Sequence of chain 1.M:
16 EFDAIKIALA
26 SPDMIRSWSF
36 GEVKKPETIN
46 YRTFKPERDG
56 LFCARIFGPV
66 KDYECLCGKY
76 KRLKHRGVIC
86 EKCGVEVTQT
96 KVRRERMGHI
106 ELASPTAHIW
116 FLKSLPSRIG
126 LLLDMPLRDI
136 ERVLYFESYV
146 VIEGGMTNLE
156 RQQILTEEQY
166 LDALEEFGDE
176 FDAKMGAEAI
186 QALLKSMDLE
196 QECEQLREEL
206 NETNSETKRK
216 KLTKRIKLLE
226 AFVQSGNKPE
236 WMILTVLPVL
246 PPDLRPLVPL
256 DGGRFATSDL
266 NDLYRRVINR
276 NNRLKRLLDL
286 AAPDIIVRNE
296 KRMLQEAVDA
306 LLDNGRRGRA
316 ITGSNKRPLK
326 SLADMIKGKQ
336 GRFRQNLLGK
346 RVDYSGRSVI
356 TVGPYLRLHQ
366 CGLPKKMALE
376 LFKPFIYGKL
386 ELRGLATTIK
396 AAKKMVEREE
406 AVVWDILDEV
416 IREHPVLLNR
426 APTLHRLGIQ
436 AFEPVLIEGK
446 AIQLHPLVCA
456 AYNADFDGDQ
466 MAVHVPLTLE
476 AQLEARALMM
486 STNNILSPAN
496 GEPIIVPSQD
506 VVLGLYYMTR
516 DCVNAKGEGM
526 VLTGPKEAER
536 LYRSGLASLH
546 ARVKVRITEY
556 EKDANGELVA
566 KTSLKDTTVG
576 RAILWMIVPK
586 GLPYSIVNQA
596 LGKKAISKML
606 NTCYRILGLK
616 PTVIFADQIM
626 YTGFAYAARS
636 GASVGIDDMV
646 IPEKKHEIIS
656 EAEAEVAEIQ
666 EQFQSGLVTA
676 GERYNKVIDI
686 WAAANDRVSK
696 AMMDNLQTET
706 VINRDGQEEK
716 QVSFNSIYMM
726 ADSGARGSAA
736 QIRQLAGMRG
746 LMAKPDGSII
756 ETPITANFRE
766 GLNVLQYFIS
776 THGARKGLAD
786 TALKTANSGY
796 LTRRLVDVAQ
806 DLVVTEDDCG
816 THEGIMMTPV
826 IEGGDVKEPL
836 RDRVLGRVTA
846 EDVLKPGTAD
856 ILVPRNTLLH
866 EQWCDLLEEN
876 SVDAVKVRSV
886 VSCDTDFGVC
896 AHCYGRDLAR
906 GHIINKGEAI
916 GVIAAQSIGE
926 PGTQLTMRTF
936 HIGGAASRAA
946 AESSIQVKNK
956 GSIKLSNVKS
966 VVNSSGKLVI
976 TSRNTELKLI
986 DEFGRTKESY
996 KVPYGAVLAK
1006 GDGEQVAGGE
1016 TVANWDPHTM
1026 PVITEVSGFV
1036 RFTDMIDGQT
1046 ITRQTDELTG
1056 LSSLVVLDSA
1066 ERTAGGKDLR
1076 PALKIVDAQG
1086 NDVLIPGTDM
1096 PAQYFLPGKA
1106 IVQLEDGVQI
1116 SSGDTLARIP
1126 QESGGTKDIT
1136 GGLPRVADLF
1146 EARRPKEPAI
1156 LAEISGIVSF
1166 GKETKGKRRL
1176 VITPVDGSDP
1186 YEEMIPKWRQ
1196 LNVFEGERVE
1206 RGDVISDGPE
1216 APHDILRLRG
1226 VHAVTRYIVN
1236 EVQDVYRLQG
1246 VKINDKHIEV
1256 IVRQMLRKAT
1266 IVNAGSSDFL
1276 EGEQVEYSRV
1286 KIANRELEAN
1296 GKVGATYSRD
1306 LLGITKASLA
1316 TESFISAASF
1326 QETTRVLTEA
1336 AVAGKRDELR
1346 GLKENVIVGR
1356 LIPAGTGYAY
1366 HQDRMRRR

Binding-site contacts:
Ligand atom O3' contacts residue GLN688 of chain 1.L at 2.8 Å (h-bond).
Ligand atom C5' contacts residue GLN510 of chain 1.L at 3.5 Å.
Ligand atom P contacts residue GLU565 of chain 1.L at 3.2 Å.
Ligand atom OP1 contacts residue GLU565 of chain 1.L at 2.9 Å (salt-bridge).
Ligand atom C4' contacts residue ASP464 of chain 1.M at 3.4 Å.
Ligand atom C4' contacts residue GLN513 of chain 1.L at 3.6 Å.
Ligand atom O2' contacts residue LYS325 of chain 1.M at 2.9 Å (salt-bridge).
Ligand atom O2' contacts residue ARG425 of chain 1.M at 2.5 Å (salt-bridge).
Ligand atom OP2 contacts residue GLU565 of chain 1.L at 3.1 Å (salt-bridge).
Ligand atom P contacts residue GLU565 of chain 1.L at 3.8 Å.
Ligand atom OP1 contacts residue GLN510 of chain 1.L at 3.1 Å.
Ligand atom O2' contacts residue GLN688 of chain 1.L at 3.6 Å.
Ligand atom OP2 contacts residue ARG540 of chain 1.L at 3.6 Å (salt-bridge).
Ligand atom OP1 contacts residue GLN335 of chain 1.M at 2.3 Å (h-bond).
Ligand atom C3' contacts residue MG1 of chain 1.FA at 3.4 Å.
Ligand atom C4' contacts residue MG1 of chain 1.FA at 3.8 Å.
Ligand atom O5' contacts residue GLU565 of chain 1.L at 2.9 Å (salt-bridge).
Ligand atom O4' contacts residue LYS325 of chain 1.M at 3.4 Å (salt-bridge).
Ligand atom OP1 contacts residue LYS1073 of chain 1.L at 3.5 Å.
Ligand atom O6 contacts residue LEU255 of chain 1.M at 3.7 Å.
Ligand atom C5' contacts residue LYS325 of chain 1.M at 3.6 Å.
Ligand atom C5' contacts residue GLN513 of chain 1.L at 3.2 Å.
Ligand atom OP1 contacts residue PRO564 of chain 1.L at 3.6 Å.
Ligand atom P contacts residue GLN688 of chain 1.L at 3.6 Å.
Ligand atom O3' contacts residue GLN510 of chain 1.L at 3.6 Å.
Ligand atom C5' contacts residue GLU565 of chain 1.L at 3.6 Å.
Ligand atom OP1 contacts residue GLN688 of chain 1.L at 3.3 Å (h-bond).
Ligand atom P contacts residue GLN335 of chain 1.M at 3.4 Å.
Ligand atom OP2 contacts residue GLU565 of chain 1.L at 2.8 Å (salt-bridge).
Ligand atom O3' contacts residue MG1 of chain 1.FA at 2.1 Å.
Ligand atom O2' contacts residue ARG322 of chain 1.M at 3.0 Å (salt-bridge).
Ligand atom O3' contacts residue GLN335 of chain 1.M at 3.6 Å (h-bond).
Ligand atom C4' contacts residue LYS325 of chain 1.M at 3.3 Å.
Ligand atom C4' contacts residue ARG322 of chain 1.M at 3.7 Å.
Ligand atom O3' contacts residue ASP464 of chain 1.M at 3.5 Å (salt-bridge).
Ligand atom O2' contacts residue ASP464 of chain 1.M at 3.6 Å (salt-bridge).
Ligand atom O4' contacts residue ARG322 of chain 1.M at 3.4 Å.
Ligand atom O2' contacts residue GLN513 of chain 1.L at 3.3 Å.
Ligand atom C2' contacts residue ARG425 of chain 1.M at 3.8 Å.
Ligand atom C5' contacts residue GLN688 of chain 1.L at 3.6 Å.

The small molecule below binds the protein below.
Small molecule (SMILES): Nc1ccn([C@@H]2O[C@H](CO[P](=O)(O)O[C@H]3[C@@H](O)[C@H](n4cnc5c(=O)nc(N)[nH]c54)O[C@@H]3CO[P](=O)(O)O[C@H]3[C@@H](O)[C@H](n4cnc5c(=O)nc(N)[nH]c54)O[C@@H]3CO[P](=O)(O)O[C@H]3[C@@H](O)[C@H](n4ccc(=O)[nH]c4=O)O[C@@H]3CO[P](=O)(O)O[C@H]3[C@@H](O)[C@H](n4cnc5c(=O)nc(N)[nH]c54)O[C@@H]3CO[P](=O)(O)O[C@H]3[C@@H](O)[C@H](n4ccc(=O)[nH]c4=O)O[C@@H]3CO[P](=O)(O)O[C@H]3[C@@H](O)[C@H](n4cnc5c(=O)nc(N)[nH]c54)O[C@@H]3CO[P](=O)(O)O[C@H]3[C@@H](O)[C@H](n4ccc(N)nc4=O)O[C@@H]3CO[P](=O)(O)O[C@H]3[C@@H](O)[C@H](n4cnc5c(=O)nc(N)[nH]c54)O[C@@H]3COP(=O)=O)[C@@H](O)[C@H]2O)c(=O)n1

Sequence of chain 1.L:
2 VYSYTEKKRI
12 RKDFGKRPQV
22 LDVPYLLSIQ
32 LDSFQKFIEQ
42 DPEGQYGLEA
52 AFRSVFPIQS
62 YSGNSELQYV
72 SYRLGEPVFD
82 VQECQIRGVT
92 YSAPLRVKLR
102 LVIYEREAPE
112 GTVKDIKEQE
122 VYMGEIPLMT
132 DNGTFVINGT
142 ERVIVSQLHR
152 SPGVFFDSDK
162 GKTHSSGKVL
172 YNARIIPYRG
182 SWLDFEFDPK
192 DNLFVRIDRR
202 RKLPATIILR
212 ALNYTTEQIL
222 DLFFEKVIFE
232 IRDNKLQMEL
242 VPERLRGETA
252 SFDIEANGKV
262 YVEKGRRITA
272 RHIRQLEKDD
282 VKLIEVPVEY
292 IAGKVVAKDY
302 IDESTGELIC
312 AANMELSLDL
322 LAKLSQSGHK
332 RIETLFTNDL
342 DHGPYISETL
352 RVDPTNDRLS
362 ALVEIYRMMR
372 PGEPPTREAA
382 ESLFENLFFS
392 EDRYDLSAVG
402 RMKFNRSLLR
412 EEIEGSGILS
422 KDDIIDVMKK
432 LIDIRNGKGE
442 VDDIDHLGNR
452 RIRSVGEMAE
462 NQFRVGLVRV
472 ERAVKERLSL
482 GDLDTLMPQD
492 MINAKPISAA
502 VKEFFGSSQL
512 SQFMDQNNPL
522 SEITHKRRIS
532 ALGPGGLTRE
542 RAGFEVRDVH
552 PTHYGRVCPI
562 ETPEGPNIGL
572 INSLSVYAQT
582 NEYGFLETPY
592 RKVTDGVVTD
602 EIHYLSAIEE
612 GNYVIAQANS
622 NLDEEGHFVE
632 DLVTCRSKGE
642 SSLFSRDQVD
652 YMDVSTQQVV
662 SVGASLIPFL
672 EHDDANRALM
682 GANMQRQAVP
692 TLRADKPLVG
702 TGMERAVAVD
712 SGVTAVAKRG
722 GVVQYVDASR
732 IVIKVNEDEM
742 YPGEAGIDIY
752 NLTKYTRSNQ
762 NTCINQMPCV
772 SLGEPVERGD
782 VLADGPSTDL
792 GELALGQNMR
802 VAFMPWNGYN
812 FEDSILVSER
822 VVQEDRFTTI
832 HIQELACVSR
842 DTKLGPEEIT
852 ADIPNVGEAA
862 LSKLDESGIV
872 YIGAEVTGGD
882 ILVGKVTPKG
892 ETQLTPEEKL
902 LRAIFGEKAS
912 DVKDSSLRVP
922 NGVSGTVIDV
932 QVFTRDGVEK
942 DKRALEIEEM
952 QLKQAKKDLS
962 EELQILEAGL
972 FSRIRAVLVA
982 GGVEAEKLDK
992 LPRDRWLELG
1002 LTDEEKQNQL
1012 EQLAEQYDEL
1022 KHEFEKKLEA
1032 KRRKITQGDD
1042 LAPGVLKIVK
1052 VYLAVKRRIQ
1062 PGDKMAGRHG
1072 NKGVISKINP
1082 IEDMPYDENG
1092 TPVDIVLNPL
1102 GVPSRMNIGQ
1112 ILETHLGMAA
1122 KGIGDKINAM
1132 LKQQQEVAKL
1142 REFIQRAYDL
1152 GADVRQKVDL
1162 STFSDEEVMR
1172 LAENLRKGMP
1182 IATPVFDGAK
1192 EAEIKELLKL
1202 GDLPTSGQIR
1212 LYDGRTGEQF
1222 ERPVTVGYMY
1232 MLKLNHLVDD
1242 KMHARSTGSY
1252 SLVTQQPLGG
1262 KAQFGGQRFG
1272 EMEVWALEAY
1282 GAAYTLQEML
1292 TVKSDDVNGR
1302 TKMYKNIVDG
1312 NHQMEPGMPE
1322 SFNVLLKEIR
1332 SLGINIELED